The small molecule below binds the protein below.
Small molecule (SMILES): CC(=O)N[C@H]1[C@H](O[C@H]2[C@H](O)[C@@H](NC(C)=O)CO[C@@H]2CO)O[C@H](CO)[C@@H](O)[C@@H]1O

Sequence of chain 1.E:
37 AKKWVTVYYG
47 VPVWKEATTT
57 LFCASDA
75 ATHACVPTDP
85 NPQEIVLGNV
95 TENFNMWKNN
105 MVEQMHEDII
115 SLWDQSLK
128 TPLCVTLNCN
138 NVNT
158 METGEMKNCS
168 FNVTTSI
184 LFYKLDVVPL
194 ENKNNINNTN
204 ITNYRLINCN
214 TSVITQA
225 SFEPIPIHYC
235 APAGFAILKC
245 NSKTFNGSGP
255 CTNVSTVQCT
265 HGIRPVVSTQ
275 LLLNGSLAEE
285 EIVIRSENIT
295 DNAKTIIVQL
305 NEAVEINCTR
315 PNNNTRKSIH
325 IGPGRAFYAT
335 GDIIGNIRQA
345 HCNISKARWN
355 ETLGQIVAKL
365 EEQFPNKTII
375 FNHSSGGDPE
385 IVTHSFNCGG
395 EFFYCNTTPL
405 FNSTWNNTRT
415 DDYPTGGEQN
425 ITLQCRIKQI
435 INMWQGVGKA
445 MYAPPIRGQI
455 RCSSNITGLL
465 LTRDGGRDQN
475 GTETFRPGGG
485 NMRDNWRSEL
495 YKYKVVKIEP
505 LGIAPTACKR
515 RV

Binding-site contacts:
Ligand atom C4 contacts residue ASN250 of chain 1.E at 4.2 Å.
Ligand atom O5 contacts residue ASN250 of chain 1.E at 2.4 Å (h-bond).
Ligand atom N2 contacts residue ASN250 of chain 1.E at 2.9 Å (h-bond).
Ligand atom C2 contacts residue ASN250 of chain 1.E at 2.4 Å.
Ligand atom C7 contacts residue SER252 of chain 1.E at 4.2 Å.
Ligand atom C1 contacts residue SER252 of chain 1.E at 4.0 Å.
Ligand atom C3 contacts residue ASN250 of chain 1.E at 3.8 Å.
Ligand atom C8 contacts residue SER252 of chain 1.E at 4.0 Å.
Ligand atom C5 contacts residue ASN250 of chain 1.E at 3.7 Å.
Ligand atom C8 contacts residue SER290 of chain 1.E at 3.5 Å.
Ligand atom O6 contacts residue ASN250 of chain 1.E at 4.5 Å.
Ligand atom C8 contacts residue ASN250 of chain 1.E at 4.3 Å.
Ligand atom C2 contacts residue SER252 of chain 1.E at 4.4 Å.
Ligand atom C7 contacts residue PRO254 of chain 1.E at 4.4 Å (hydrophobic).
Ligand atom C1 contacts residue ASN250 of chain 1.E at 1.4 Å.
Ligand atom C8 contacts residue PRO254 of chain 1.E at 4.0 Å (hydrophobic).
Ligand atom O7 contacts residue ASN250 of chain 1.E at 3.1 Å (h-bond).
Ligand atom C7 contacts residue ASN250 of chain 1.E at 3.2 Å.
Ligand atom N2 contacts residue SER252 of chain 1.E at 3.5 Å (h-bond).